Binding-site contacts:
Ligand atom C2 contacts residue ASN657 of chain 1.B at 2.5 Å.
Ligand atom C7 contacts residue HIS655 of chain 1.B at 4.4 Å.
Ligand atom C3 contacts residue ASN657 of chain 1.B at 3.8 Å.
Ligand atom C5 contacts residue ASN657 of chain 1.B at 3.7 Å.
Ligand atom O7 contacts residue ASN657 of chain 1.B at 3.3 Å (h-bond).
Ligand atom C7 contacts residue ASN657 of chain 1.B at 3.2 Å.
Ligand atom N2 contacts residue ASN657 of chain 1.B at 2.9 Å (h-bond).
Ligand atom O5 contacts residue ASN657 of chain 1.B at 2.4 Å (h-bond).
Ligand atom C8 contacts residue ASN657 of chain 1.B at 3.7 Å.
Ligand atom C8 contacts residue VAL656 of chain 1.B at 3.6 Å (hydrophobic).
Ligand atom C8 contacts residue HIS655 of chain 1.B at 3.0 Å.
Ligand atom C1 contacts residue ASN657 of chain 1.B at 1.4 Å.
Ligand atom C4 contacts residue ASN657 of chain 1.B at 4.2 Å.

Sequence of chain 1.B:
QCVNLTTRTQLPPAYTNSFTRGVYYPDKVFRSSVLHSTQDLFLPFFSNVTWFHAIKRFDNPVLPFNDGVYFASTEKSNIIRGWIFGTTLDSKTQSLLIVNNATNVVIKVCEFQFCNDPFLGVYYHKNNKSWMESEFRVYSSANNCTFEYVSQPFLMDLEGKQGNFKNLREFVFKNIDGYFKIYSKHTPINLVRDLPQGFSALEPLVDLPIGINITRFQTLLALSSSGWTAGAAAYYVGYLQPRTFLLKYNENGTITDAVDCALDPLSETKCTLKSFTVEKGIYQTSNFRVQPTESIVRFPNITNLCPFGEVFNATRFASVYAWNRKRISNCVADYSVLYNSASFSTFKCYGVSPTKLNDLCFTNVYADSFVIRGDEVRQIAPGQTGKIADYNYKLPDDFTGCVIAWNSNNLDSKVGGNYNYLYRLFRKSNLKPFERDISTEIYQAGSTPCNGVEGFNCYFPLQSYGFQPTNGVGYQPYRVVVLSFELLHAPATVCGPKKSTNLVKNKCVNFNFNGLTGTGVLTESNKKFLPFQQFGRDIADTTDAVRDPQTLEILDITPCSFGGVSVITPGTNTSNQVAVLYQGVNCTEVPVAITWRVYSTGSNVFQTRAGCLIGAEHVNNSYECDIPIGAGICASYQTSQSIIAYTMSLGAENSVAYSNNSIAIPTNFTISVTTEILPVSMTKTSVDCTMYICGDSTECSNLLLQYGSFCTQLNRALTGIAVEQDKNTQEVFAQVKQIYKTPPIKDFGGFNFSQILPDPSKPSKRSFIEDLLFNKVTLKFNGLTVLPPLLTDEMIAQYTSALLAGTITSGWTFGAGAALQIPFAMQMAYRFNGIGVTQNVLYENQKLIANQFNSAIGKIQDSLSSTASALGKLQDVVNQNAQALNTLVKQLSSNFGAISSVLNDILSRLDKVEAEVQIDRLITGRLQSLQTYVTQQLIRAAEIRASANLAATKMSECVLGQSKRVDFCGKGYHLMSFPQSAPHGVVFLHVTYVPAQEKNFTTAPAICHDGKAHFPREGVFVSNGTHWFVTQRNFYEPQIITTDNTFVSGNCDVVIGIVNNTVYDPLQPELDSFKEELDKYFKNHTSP

This small molecule binds to this protein.
Small molecule (SMILES): CC(=O)N[C@@H]1[C@@H](O)[C@H](O)[C@@H](CO)O[C@H]1O